The protein below binds the small molecule below.
Small molecule (SMILES): Nc1ncnc2c1ncn2[C@H]1C[C@H](O)[C@@H](CO[P](=O)(O)O[P](=O)(O)OP(=O)(O)O)O1

Binding-site contacts:
Ligand atom PB contacts residue GLY73 of chain 1.A at 3.3 Å.
Ligand atom PA contacts residue THR75 of chain 1.A at 3.7 Å.
Ligand atom PA contacts residue GLY73 of chain 1.A at 3.8 Å.
Ligand atom C2 contacts residue TYR105 of chain 1.A at 3.6 Å (hydrophobic).
Ligand atom N6 contacts residue ASP102 of chain 1.A at 3.0 Å (salt-bridge).
Ligand atom PB contacts residue SER71 of chain 1.A at 3.8 Å.
Ligand atom O1B contacts residue GLY73 of chain 1.A at 3.4 Å.
Ligand atom O3A contacts residue SER71 of chain 1.A at 3.3 Å.
Ligand atom O3G contacts residue THR75 of chain 1.A at 2.7 Å.
Ligand atom C6 contacts residue TYR105 of chain 1.A at 3.5 Å (hydrophobic).
Ligand atom O1A contacts residue THR75 of chain 1.A at 3.2 Å (h-bond).
Ligand atom O1B contacts residue LYS74 of chain 1.A at 3.0 Å (salt-bridge).
Ligand atom N3 contacts residue GLY267 of chain 1.A at 3.3 Å (h-bond).
Ligand atom PB contacts residue LYS74 of chain 1.A at 3.5 Å.
Ligand atom O2G contacts residue ASN196 of chain 1.A at 3.2 Å (h-bond).
Ligand atom O2A contacts residue GLY73 of chain 1.A at 2.9 Å.
Ligand atom C4 contacts residue TYR105 of chain 1.A at 3.5 Å (hydrophobic).
Ligand atom N3 contacts residue TYR105 of chain 1.A at 3.5 Å.
Ligand atom O1B contacts residue THR75 of chain 1.A at 2.7 Å (h-bond).
Ligand atom O2B contacts residue SER71 of chain 1.A at 3.6 Å.
Ligand atom O3A contacts residue SER72 of chain 1.A at 3.2 Å (h-bond).
Ligand atom N6 contacts residue TYR105 of chain 1.A at 3.4 Å.
Ligand atom N9 contacts residue TYR105 of chain 1.A at 3.8 Å.
Ligand atom O2B contacts residue SER72 of chain 1.A at 2.5 Å (h-bond).
Ligand atom O4' contacts residue TYR105 of chain 1.A at 3.5 Å (h-bond).
Ligand atom PA contacts residue THR76 of chain 1.A at 3.6 Å.
Ligand atom O2B contacts residue GLY73 of chain 1.A at 2.6 Å (h-bond).
Ligand atom N1 contacts residue TYR105 of chain 1.A at 3.5 Å.
Ligand atom C5 contacts residue TYR105 of chain 1.A at 3.5 Å (hydrophobic).
Ligand atom O2A contacts residue THR76 of chain 1.A at 2.4 Å (h-bond).
Ligand atom C2 contacts residue GLY267 of chain 1.A at 3.6 Å.
Ligand atom O2B contacts residue LYS74 of chain 1.A at 3.0 Å (salt-bridge).
Ligand atom O3A contacts residue GLY73 of chain 1.A at 3.0 Å (h-bond).
Ligand atom O2G contacts residue LYS74 of chain 1.A at 2.8 Å (salt-bridge).
Ligand atom O2B contacts residue PRO69 of chain 1.A at 3.8 Å.
Ligand atom O3B contacts residue LYS74 of chain 1.A at 3.6 Å.
Ligand atom O3B contacts residue SER71 of chain 1.A at 3.0 Å (h-bond).
Ligand atom PB contacts residue SER72 of chain 1.A at 3.4 Å.
Ligand atom O3G contacts residue LYS74 of chain 1.A at 2.8 Å (salt-bridge).
Ligand atom PG contacts residue LYS74 of chain 1.A at 3.2 Å.

Sequence of chain 1.A:
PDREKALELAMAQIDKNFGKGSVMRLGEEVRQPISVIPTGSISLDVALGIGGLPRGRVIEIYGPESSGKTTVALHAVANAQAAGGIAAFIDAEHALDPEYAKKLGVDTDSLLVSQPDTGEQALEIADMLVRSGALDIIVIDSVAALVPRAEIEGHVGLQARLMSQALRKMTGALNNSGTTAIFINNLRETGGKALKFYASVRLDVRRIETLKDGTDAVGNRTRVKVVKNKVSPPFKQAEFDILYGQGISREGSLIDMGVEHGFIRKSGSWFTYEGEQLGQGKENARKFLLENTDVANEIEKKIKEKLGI